Sequence of chain 2.A:
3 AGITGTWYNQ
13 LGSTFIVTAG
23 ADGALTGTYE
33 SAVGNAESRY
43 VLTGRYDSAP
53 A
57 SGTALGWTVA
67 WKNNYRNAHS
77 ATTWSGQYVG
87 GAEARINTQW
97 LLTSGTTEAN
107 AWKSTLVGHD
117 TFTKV

Binding-site contacts:
Ligand atom C contacts residue SER33 of chain 2.A at 3.5 Å.
Ligand atom C contacts residue TYR31 of chain 2.A at 3.7 Å (hydrophobic).
Ligand atom C3' contacts residue VAL35 of chain 2.A at 3.2 Å (hydrophobic).
Ligand atom C4 contacts residue ASP116 of chain 2.A at 3.3 Å.
Ligand atom C2' contacts residue SER33 of chain 2.A at 3.4 Å.
Ligand atom O contacts residue SER15 of chain 2.A at 3.4 Å (h-bond).
Ligand atom CM3 contacts residue SER33 of chain 2.A at 3.9 Å.
Ligand atom O contacts residue TYR31 of chain 2.A at 3.8 Å.
Ligand atom N1' contacts residue TRP67 of chain 2.A at 3.8 Å.
Ligand atom O contacts residue SER33 of chain 2.A at 2.3 Å (h-bond).
Ligand atom O4' contacts residue ASN37 of chain 2.A at 2.4 Å (h-bond).
Ligand atom CM3 contacts residue VAL35 of chain 2.A at 3.4 Å (hydrophobic).
Ligand atom O contacts residue VAL35 of chain 2.A at 3.7 Å.
Ligand atom C3' contacts residue TRP67 of chain 2.A at 3.8 Å (hydrophobic).
Ligand atom C1' contacts residue TRP67 of chain 2.A at 3.8 Å (hydrophobic).
Ligand atom O4' contacts residue ALA74 of chain 2.A at 3.4 Å.
Ligand atom O4' contacts residue ALA38 of chain 2.A at 3.2 Å (h-bond).
Ligand atom CM3 contacts residue ALA38 of chain 2.A at 2.6 Å (hydrophobic).
Ligand atom C3' contacts residue ALA38 of chain 2.A at 3.8 Å (hydrophobic).
Ligand atom C1' contacts residue VAL35 of chain 2.A at 3.6 Å (hydrophobic).
Ligand atom CM3 contacts residue TRP67 of chain 2.A at 3.8 Å (hydrophobic).
Ligand atom C2' contacts residue TRP67 of chain 2.A at 3.8 Å (hydrophobic).
Ligand atom C3 contacts residue TRP80 of chain 2.A at 3.8 Å (hydrophobic).
Ligand atom CM3 contacts residue ASN37 of chain 2.A at 3.7 Å.
Ligand atom OXT contacts residue TYR31 of chain 2.A at 2.8 Å (h-bond).
Ligand atom C contacts residue SER15 of chain 2.A at 3.3 Å.
Ligand atom C1 contacts residue TRP67 of chain 2.A at 3.9 Å (hydrophobic).
Ligand atom N1 contacts residue SER33 of chain 2.A at 3.8 Å.
Ligand atom C5 contacts residue TRP96 of chain 2.A at 3.5 Å (hydrophobic).
Ligand atom C3 contacts residue ASP116 of chain 2.A at 3.3 Å.
Ligand atom C4 contacts residue TRP96 of chain 2.A at 3.4 Å (hydrophobic).
Ligand atom C3' contacts residue ASN37 of chain 2.A at 3.8 Å.
Ligand atom N1 contacts residue TRP67 of chain 2.A at 3.3 Å.
Ligand atom OXT contacts residue ASN11 of chain 2.A at 3.2 Å (h-bond).
Ligand atom OXT contacts residue SER15 of chain 2.A at 2.5 Å (h-bond).
Ligand atom C2' contacts residue VAL35 of chain 2.A at 2.8 Å (hydrophobic).
Ligand atom C6 contacts residue THR78 of chain 2.A at 3.6 Å.
Ligand atom C4' contacts residue ASN37 of chain 2.A at 3.2 Å.
Ligand atom C5' contacts residue ASN37 of chain 2.A at 3.6 Å.
Ligand atom C4' contacts residue ALA38 of chain 2.A at 3.9 Å (hydrophobic).

Sequence of chain 3.B:
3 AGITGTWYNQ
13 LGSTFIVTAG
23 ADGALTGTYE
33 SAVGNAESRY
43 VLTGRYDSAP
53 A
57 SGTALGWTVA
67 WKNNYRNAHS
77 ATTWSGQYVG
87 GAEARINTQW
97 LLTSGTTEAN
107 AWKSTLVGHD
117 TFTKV

The small molecule below binds the protein below.
Small molecule (SMILES): Cc1cc(/N=N/c2ccccc2C(=O)O)ccc1O